Sequence of chain 1.A:
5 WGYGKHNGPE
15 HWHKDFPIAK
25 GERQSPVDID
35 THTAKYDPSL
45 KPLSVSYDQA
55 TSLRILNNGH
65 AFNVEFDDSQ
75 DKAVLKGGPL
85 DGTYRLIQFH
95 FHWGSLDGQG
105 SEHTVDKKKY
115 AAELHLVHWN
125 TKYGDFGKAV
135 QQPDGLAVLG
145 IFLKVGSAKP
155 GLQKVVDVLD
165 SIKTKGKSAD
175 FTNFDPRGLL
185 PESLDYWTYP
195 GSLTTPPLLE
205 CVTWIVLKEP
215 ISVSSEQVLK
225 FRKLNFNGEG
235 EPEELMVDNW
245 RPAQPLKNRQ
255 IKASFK

Binding-site contacts:
Ligand atom O09 contacts residue HIS96 of chain 1.A at 3.9 Å.
Ligand atom N10 contacts residue HIS119 of chain 1.A at 3.3 Å (h-bond).
Ligand atom C01 contacts residue PHE130 of chain 1.A at 3.9 Å (hydrophobic).
Ligand atom O12 contacts residue THR198 of chain 1.A at 3.4 Å (h-bond).
Ligand atom C03 contacts residue THR199 of chain 1.A at 3.4 Å.
Ligand atom C06 contacts residue LEU197 of chain 1.A at 4.2 Å (hydrophobic).
Ligand atom C01 contacts residue GLN92 of chain 1.A at 4.1 Å.
Ligand atom C06 contacts residue PHE130 of chain 1.A at 4.2 Å (hydrophobic).
Ligand atom C04 contacts residue LEU197 of chain 1.A at 3.9 Å (hydrophobic).
Ligand atom C08 contacts residue THR199 of chain 1.A at 3.9 Å.
Ligand atom C07 contacts residue LEU197 of chain 1.A at 4.0 Å (hydrophobic).
Ligand atom C07 contacts residue THR198 of chain 1.A at 3.8 Å.
Ligand atom O13 contacts residue THR198 of chain 1.A at 3.0 Å (h-bond).
Ligand atom C11 contacts residue HIS119 of chain 1.A at 3.8 Å.
Ligand atom O09 contacts residue ZN1 of chain 1.B at 3.2 Å.
Ligand atom O13 contacts residue THR199 of chain 1.A at 4.1 Å.
Ligand atom C08 contacts residue HIS96 of chain 1.A at 4.1 Å.
Ligand atom N10 contacts residue HIS96 of chain 1.A at 3.4 Å (h-bond).
Ligand atom N10 contacts residue ZN1 of chain 1.B at 1.9 Å.
Ligand atom C07 contacts residue THR199 of chain 1.A at 3.5 Å.
Ligand atom C11 contacts residue HIS94 of chain 1.A at 4.2 Å.
Ligand atom O09 contacts residue THR199 of chain 1.A at 3.5 Å.
Ligand atom O13 contacts residue ZN1 of chain 1.B at 4.2 Å.
Ligand atom O12 contacts residue ZN1 of chain 1.B at 3.4 Å.
Ligand atom C06 contacts residue GLN92 of chain 1.A at 3.7 Å.
Ligand atom O13 contacts residue LEU197 of chain 1.A at 3.4 Å.
Ligand atom O12 contacts residue TRP208 of chain 1.A at 3.1 Å.
Ligand atom C11 contacts residue ZN1 of chain 1.B at 3.0 Å.
Ligand atom C05 contacts residue LEU197 of chain 1.A at 3.8 Å (hydrophobic).
Ligand atom C03 contacts residue LEU197 of chain 1.A at 4.1 Å (hydrophobic).
Ligand atom C08 contacts residue THR198 of chain 1.A at 3.6 Å.
Ligand atom C04 contacts residue THR199 of chain 1.A at 3.9 Å.
Ligand atom C08 contacts residue ZN1 of chain 1.B at 3.0 Å.
Ligand atom C08 contacts residue HIS94 of chain 1.A at 3.5 Å.
Ligand atom N10 contacts residue THR198 of chain 1.A at 3.1 Å (h-bond).
Ligand atom C11 contacts residue THR198 of chain 1.A at 3.1 Å.
Ligand atom C07 contacts residue ZN1 of chain 1.B at 4.2 Å.
Ligand atom O12 contacts residue HIS119 of chain 1.A at 3.4 Å (h-bond).
Ligand atom N10 contacts residue HIS94 of chain 1.A at 3.0 Å (h-bond).
Ligand atom O09 contacts residue HIS94 of chain 1.A at 3.3 Å (h-bond).

This small molecule binds to this protein.
Small molecule (SMILES): O=C1NC(=O)[C@@H](c2ccccc2)O1